A small-molecule ligand and the protein it binds are described below.
Small molecule (SMILES): NCCC[C@H](N)C(=O)O

Binding-site contacts:
Ligand atom CA contacts residue ASN293 of chain 4.A at 3.5 Å.
Ligand atom OXT contacts residue ASN293 of chain 4.A at 4.5 Å.
Ligand atom O contacts residue ILE103 of chain 4.A at 4.0 Å.
Ligand atom CG contacts residue PHE296 of chain 4.A at 4.5 Å (hydrophobic).
Ligand atom N contacts residue ASN293 of chain 4.A at 2.7 Å (h-bond).
Ligand atom O contacts residue LYS107 of chain 4.A at 3.2 Å (salt-bridge).
Ligand atom CG contacts residue LEU467 of chain 4.A at 3.6 Å (hydrophobic).
Ligand atom CA contacts residue SER469 of chain 4.A at 4.1 Å.
Ligand atom NE contacts residue LEU467 of chain 4.A at 4.2 Å.
Ligand atom C contacts residue ILE103 of chain 4.A at 3.9 Å (hydrophobic).
Ligand atom CB contacts residue ILE103 of chain 4.A at 3.8 Å (hydrophobic).
Ligand atom N contacts residue GLN102 of chain 4.A at 4.5 Å.
Ligand atom CD contacts residue GLN102 of chain 4.A at 3.8 Å.
Ligand atom C contacts residue ASN293 of chain 4.A at 3.7 Å.
Ligand atom C contacts residue SER469 of chain 4.A at 3.8 Å.
Ligand atom O contacts residue ASN293 of chain 4.A at 2.8 Å (h-bond).
Ligand atom CG contacts residue THR322 of chain 4.A at 4.4 Å.
Ligand atom OXT contacts residue ILE103 of chain 4.A at 3.4 Å.
Ligand atom N contacts residue ASP288 of chain 4.A at 4.3 Å.
Ligand atom OXT contacts residue PHE296 of chain 4.A at 3.4 Å.
Ligand atom C contacts residue PHE296 of chain 4.A at 3.9 Å (hydrophobic).
Ligand atom CB contacts residue SER469 of chain 4.A at 3.8 Å.
Ligand atom CB contacts residue GLN102 of chain 4.A at 4.0 Å.
Ligand atom OXT contacts residue SER469 of chain 4.A at 2.8 Å (h-bond).
Ligand atom CD contacts residue LEU467 of chain 4.A at 3.8 Å (hydrophobic).
Ligand atom NE contacts residue GLN102 of chain 4.A at 4.1 Å.
Ligand atom OXT contacts residue LYS107 of chain 4.A at 2.9 Å (salt-bridge).
Ligand atom CG contacts residue GLN102 of chain 4.A at 4.1 Å.
Ligand atom C contacts residue LYS107 of chain 4.A at 3.5 Å.
Ligand atom CB contacts residue LEU467 of chain 4.A at 4.0 Å (hydrophobic).
Ligand atom O contacts residue PHE296 of chain 4.A at 4.5 Å.
Ligand atom N contacts residue PHE296 of chain 4.A at 3.8 Å.
Ligand atom CA contacts residue PHE296 of chain 4.A at 3.5 Å (hydrophobic).

Sequence of chain 4.A:
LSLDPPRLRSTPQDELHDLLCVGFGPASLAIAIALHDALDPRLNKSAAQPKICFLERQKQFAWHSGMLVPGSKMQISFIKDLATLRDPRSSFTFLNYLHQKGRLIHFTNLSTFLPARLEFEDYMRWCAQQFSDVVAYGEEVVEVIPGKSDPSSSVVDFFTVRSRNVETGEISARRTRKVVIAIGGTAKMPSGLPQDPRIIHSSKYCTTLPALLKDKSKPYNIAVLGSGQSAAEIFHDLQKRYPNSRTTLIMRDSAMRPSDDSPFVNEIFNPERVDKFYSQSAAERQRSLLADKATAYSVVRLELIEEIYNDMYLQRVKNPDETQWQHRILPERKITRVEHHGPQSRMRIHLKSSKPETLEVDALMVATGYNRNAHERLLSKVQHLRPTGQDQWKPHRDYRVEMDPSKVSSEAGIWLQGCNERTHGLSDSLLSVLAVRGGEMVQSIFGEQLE